Binding-site contacts:
Ligand atom C1 contacts residue ASN23 of chain 1.C at 1.4 Å.
Ligand atom O6 contacts residue GLN26 of chain 1.C at 3.5 Å.
Ligand atom C3 contacts residue ASN23 of chain 1.C at 3.8 Å.
Ligand atom C1 contacts residue GLN26 of chain 1.C at 4.2 Å.
Ligand atom O7 contacts residue ASN23 of chain 1.C at 3.5 Å (h-bond).
Ligand atom C2 contacts residue ASN23 of chain 1.C at 2.5 Å.
Ligand atom O5 contacts residue GLN26 of chain 1.C at 3.5 Å.
Ligand atom O5 contacts residue ASN23 of chain 1.C at 2.4 Å (h-bond).
Ligand atom C4 contacts residue ASN23 of chain 1.C at 4.2 Å.
Ligand atom C5 contacts residue ASN23 of chain 1.C at 3.6 Å.
Ligand atom O6 contacts residue SER25 of chain 1.C at 4.1 Å.
Ligand atom C1 contacts residue SER25 of chain 1.C at 3.8 Å.
Ligand atom O5 contacts residue SER25 of chain 1.C at 3.7 Å.
Ligand atom C7 contacts residue ASN23 of chain 1.C at 3.4 Å.
Ligand atom N2 contacts residue ASN23 of chain 1.C at 2.9 Å (h-bond).
Ligand atom C6 contacts residue SER25 of chain 1.C at 4.2 Å.
Ligand atom C5 contacts residue SER25 of chain 1.C at 3.7 Å.

The protein below binds the small molecule below.
Small molecule (SMILES): CC(=O)N[C@@H]1[C@@H](O)[C@H](O)[C@@H](CO)O[C@H]1O

Sequence of chain 1.C:
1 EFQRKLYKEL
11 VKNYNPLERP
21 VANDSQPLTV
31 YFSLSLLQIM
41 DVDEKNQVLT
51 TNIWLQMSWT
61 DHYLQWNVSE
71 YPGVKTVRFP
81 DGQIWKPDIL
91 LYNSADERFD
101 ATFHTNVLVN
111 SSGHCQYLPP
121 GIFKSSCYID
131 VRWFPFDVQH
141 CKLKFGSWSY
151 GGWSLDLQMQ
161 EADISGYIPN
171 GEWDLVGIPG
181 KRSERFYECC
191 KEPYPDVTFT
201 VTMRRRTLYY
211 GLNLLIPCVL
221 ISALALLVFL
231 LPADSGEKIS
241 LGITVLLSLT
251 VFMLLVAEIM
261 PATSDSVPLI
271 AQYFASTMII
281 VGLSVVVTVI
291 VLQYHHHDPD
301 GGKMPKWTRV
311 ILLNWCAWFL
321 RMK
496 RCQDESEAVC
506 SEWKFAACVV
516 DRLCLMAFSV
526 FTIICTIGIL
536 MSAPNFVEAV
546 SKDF